The small molecule below binds the protein below.
Small molecule (SMILES): CC(=O)N[C@@H]1[C@@H](O)[C@H](O)[C@@H](CO)O[C@H]1O

Sequence of chain 1.A:
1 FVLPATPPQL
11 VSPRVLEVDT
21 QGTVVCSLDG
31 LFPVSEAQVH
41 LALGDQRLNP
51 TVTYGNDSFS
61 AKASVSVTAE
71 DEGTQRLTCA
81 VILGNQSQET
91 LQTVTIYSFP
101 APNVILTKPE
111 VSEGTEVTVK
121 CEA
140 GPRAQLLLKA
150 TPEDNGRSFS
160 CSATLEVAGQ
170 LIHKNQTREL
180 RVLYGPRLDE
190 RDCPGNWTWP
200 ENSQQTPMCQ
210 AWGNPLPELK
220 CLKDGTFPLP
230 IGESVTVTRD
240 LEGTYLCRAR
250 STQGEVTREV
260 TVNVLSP

Binding-site contacts:
Ligand atom C8 contacts residue ASN56 of chain 1.A at 3.9 Å.
Ligand atom C4 contacts residue ASN56 of chain 1.A at 4.3 Å.
Ligand atom C3 contacts residue ASN56 of chain 1.A at 3.7 Å.
Ligand atom N2 contacts residue ASN56 of chain 1.A at 2.8 Å (h-bond).
Ligand atom C5 contacts residue ASN56 of chain 1.A at 3.7 Å.
Ligand atom C1 contacts residue ASN56 of chain 1.A at 1.5 Å.
Ligand atom O7 contacts residue GLY55 of chain 1.A at 3.6 Å.
Ligand atom O5 contacts residue ASN56 of chain 1.A at 2.4 Å (h-bond).
Ligand atom O7 contacts residue ASN56 of chain 1.A at 3.0 Å (h-bond).
Ligand atom C2 contacts residue ASN56 of chain 1.A at 2.5 Å.
Ligand atom C7 contacts residue ASN56 of chain 1.A at 3.2 Å.